Sequence of chain 1.B:
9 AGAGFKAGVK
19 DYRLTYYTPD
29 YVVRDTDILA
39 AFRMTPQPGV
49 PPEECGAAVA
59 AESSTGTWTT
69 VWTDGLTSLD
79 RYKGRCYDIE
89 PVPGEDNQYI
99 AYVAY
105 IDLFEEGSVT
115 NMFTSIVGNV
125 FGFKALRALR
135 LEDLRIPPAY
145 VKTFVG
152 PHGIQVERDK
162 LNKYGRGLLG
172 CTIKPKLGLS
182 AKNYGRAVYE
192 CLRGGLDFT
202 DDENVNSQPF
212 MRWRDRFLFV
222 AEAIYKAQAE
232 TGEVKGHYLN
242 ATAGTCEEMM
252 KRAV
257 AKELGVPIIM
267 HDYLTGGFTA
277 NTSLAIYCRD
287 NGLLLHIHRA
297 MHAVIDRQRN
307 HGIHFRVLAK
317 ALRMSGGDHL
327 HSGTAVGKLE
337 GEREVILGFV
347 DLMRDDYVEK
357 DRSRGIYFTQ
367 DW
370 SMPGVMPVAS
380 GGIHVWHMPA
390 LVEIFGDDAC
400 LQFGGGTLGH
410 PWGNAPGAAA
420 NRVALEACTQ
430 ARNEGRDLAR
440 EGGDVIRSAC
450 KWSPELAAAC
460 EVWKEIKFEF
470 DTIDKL

Sequence of chain 1.A:
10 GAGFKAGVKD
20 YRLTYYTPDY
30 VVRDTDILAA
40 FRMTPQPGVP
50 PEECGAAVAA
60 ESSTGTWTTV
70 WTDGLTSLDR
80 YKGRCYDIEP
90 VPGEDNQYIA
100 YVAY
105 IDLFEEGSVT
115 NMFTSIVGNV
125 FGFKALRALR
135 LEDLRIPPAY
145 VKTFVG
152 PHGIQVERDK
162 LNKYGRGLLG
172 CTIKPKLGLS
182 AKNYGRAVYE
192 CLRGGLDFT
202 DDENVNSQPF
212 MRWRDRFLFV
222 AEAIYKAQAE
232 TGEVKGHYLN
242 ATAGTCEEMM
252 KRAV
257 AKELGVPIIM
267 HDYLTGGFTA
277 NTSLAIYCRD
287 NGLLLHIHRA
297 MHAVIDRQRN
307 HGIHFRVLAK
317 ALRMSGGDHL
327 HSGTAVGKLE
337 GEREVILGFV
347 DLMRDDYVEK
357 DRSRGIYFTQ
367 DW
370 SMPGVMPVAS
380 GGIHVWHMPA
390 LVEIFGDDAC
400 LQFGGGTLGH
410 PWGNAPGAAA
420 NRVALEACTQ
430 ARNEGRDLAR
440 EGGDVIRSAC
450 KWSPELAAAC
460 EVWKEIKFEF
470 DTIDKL

Binding-site contacts:
Ligand atom O4P contacts residue ARG295 of chain 1.B at 2.8 Å (salt-bridge).
Ligand atom O2 contacts residue KCX201 of chain 1.B at 3.2 Å (h-bond).
Ligand atom O7 contacts residue LYS175 of chain 1.B at 3.3 Å (salt-bridge).
Ligand atom O1P contacts residue GLY404 of chain 1.B at 2.7 Å (h-bond).
Ligand atom O3 contacts residue KCX201 of chain 1.B at 2.5 Å (h-bond).
Ligand atom O2P contacts residue THR65 of chain 1.A at 3.4 Å (h-bond).
Ligand atom C2 contacts residue MG1 of chain 1.X at 2.9 Å.
Ligand atom O6P contacts residue ARG295 of chain 1.B at 2.8 Å (salt-bridge).
Ligand atom O1 contacts residue LYS175 of chain 1.B at 3.2 Å (salt-bridge).
Ligand atom O2 contacts residue ASP203 of chain 1.B at 3.4 Å (salt-bridge).
Ligand atom O5P contacts residue SER379 of chain 1.B at 3.5 Å (h-bond).
Ligand atom C3 contacts residue KCX201 of chain 1.B at 3.1 Å.
Ligand atom O4 contacts residue SER379 of chain 1.B at 2.9 Å (h-bond).
Ligand atom O7 contacts residue ASN123 of chain 1.A at 3.0 Å (h-bond).
Ligand atom C3 contacts residue MG1 of chain 1.X at 3.0 Å.
Ligand atom O5P contacts residue HIS327 of chain 1.B at 2.8 Å (h-bond).
Ligand atom O3P contacts residue GLY403 of chain 1.B at 2.9 Å (h-bond).
Ligand atom O7 contacts residue MG1 of chain 1.X at 2.3 Å.
Ligand atom O2P contacts residue TRP66 of chain 1.A at 3.2 Å.
Ligand atom O7 contacts residue LYS177 of chain 1.B at 2.8 Å (salt-bridge).
Ligand atom O1P contacts residue LYS175 of chain 1.B at 3.3 Å.
Ligand atom C contacts residue MG1 of chain 1.X at 2.9 Å.
Ligand atom C contacts residue LYS175 of chain 1.B at 3.5 Å.
Ligand atom O2P contacts residue GLY380 of chain 1.B at 3.4 Å.
Ligand atom O3 contacts residue HIS294 of chain 1.B at 2.8 Å (h-bond).
Ligand atom O2 contacts residue THR173 of chain 1.B at 2.9 Å (h-bond).
Ligand atom O6 contacts residue LYS334 of chain 1.B at 2.8 Å (salt-bridge).
Ligand atom O2P contacts residue GLY381 of chain 1.B at 2.9 Å (h-bond).
Ligand atom P1 contacts residue THR65 of chain 1.A at 3.4 Å.
Ligand atom O3 contacts residue GLU204 of chain 1.B at 3.0 Å (salt-bridge).
Ligand atom O2P contacts residue LYS334 of chain 1.B at 2.8 Å (salt-bridge).
Ligand atom O4 contacts residue GLY380 of chain 1.B at 3.3 Å (h-bond).
Ligand atom O2 contacts residue MG1 of chain 1.X at 2.2 Å.
Ligand atom O3 contacts residue MG1 of chain 1.X at 2.2 Å.
Ligand atom O5 contacts residue LEU335 of chain 1.B at 3.3 Å.
Ligand atom O7 contacts residue ASP203 of chain 1.B at 3.2 Å (salt-bridge).
Ligand atom O7 contacts residue GLU204 of chain 1.B at 3.3 Å (salt-bridge).
Ligand atom O1P contacts residue THR65 of chain 1.A at 2.6 Å (h-bond).
Ligand atom O2 contacts residue LYS175 of chain 1.B at 3.0 Å (salt-bridge).
Ligand atom O6 contacts residue GLU60 of chain 1.A at 3.4 Å (salt-bridge).

A protein and the small-molecule ligand that binds it are described below.
Small molecule (SMILES): O=C(O)[C@@](O)(COP(=O)(O)O)[C@H](O)[C@H](O)COP(=O)(O)O